Sequence of chain 1.B:
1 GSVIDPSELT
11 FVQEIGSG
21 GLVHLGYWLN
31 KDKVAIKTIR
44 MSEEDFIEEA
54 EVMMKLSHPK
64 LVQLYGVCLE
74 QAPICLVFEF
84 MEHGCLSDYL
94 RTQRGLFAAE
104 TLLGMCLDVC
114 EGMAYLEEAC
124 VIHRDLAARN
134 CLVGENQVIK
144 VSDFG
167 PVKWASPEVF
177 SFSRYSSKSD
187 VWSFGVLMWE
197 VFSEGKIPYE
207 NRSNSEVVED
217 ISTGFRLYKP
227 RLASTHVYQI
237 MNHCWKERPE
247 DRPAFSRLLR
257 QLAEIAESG

A small-molecule ligand and the protein it binds are described below.
Small molecule (SMILES): CCC(O)(CC)c1ccc2cc(-c3[nH]nc4cc(-c5ccccc5)sc34)[nH]c2c1

Binding-site contacts:
Ligand atom CAN contacts residue ALA35 of chain 1.B at 3.5 Å (hydrophobic).
Ligand atom CAO contacts residue LEU135 of chain 1.B at 3.6 Å (hydrophobic).
Ligand atom NAC contacts residue PHE83 of chain 1.B at 3.4 Å.
Ligand atom CAU contacts residue SER145 of chain 1.B at 3.3 Å.
Ligand atom SAQ contacts residue VAL23 of chain 1.B at 3.9 Å.
Ligand atom CAM contacts residue LEU135 of chain 1.B at 3.6 Å (hydrophobic).
Ligand atom CBB contacts residue PHE83 of chain 1.B at 3.5 Å (hydrophobic).
Ligand atom CAI contacts residue PHE83 of chain 1.B at 3.6 Å (hydrophobic).
Ligand atom NAL contacts residue LEU135 of chain 1.B at 3.9 Å.
Ligand atom CAE contacts residue GLY87 of chain 1.B at 3.8 Å.
Ligand atom CAZ contacts residue GLU85 of chain 1.B at 3.2 Å.
Ligand atom CAN contacts residue LEU135 of chain 1.B at 3.5 Å (hydrophobic).
Ligand atom CAU contacts residue PHE81 of chain 1.B at 3.4 Å (hydrophobic).
Ligand atom CAJ contacts residue ALA35 of chain 1.B at 3.7 Å (hydrophobic).
Ligand atom CAT contacts residue PHE81 of chain 1.B at 3.6 Å (hydrophobic).
Ligand atom NAL contacts residue MET84 of chain 1.B at 3.7 Å.
Ligand atom CAV contacts residue ASP146 of chain 1.B at 3.7 Å.
Ligand atom NAK contacts residue MET84 of chain 1.B at 3.1 Å (h-bond).
Ligand atom CAD contacts residue GLY87 of chain 1.B at 3.5 Å.
Ligand atom NAC contacts residue GLY87 of chain 1.B at 3.7 Å.
Ligand atom CAD contacts residue MET84 of chain 1.B at 3.5 Å (hydrophobic).
Ligand atom NAK contacts residue ALA35 of chain 1.B at 3.5 Å.
Ligand atom CAW contacts residue LYS37 of chain 1.B at 3.6 Å.
Ligand atom NAL contacts residue ALA35 of chain 1.B at 3.4 Å.
Ligand atom NAC contacts residue MET84 of chain 1.B at 2.9 Å (h-bond).
Ligand atom CAD contacts residue PHE83 of chain 1.B at 3.7 Å (hydrophobic).
Ligand atom CAM contacts residue ALA35 of chain 1.B at 3.8 Å (hydrophobic).
Ligand atom CAF contacts residue ILE15 of chain 1.B at 3.9 Å (hydrophobic).
Ligand atom CAE contacts residue ILE15 of chain 1.B at 3.5 Å (hydrophobic).
Ligand atom CAJ contacts residue LEU135 of chain 1.B at 3.7 Å (hydrophobic).
Ligand atom CAD contacts residue ILE15 of chain 1.B at 3.7 Å (hydrophobic).
Ligand atom CAR contacts residue SER145 of chain 1.B at 3.9 Å.
Ligand atom CAI contacts residue GLY87 of chain 1.B at 3.8 Å.
Ligand atom NAL contacts residue GLU82 of chain 1.B at 3.0 Å (salt-bridge).
Ligand atom CBC contacts residue HIS86 of chain 1.B at 3.5 Å.
Ligand atom CAI contacts residue MET84 of chain 1.B at 3.6 Å (hydrophobic).
Ligand atom CAB contacts residue ILE15 of chain 1.B at 3.7 Å (hydrophobic).
Ligand atom CAT contacts residue SER145 of chain 1.B at 3.1 Å.
Ligand atom NAK contacts residue GLU82 of chain 1.B at 3.5 Å (salt-bridge).
Ligand atom CBC contacts residue GLU85 of chain 1.B at 3.5 Å.